Binding-site contacts:
Ligand atom C1 contacts residue SER156 of chain 37.C at 4.1 Å.
Ligand atom O7 contacts residue ASN154 of chain 37.C at 3.8 Å.
Ligand atom C7 contacts residue ASN154 of chain 37.C at 3.4 Å.
Ligand atom C2 contacts residue ASN154 of chain 37.C at 2.5 Å.
Ligand atom O5 contacts residue SER157 of chain 37.C at 3.5 Å (h-bond).
Ligand atom N2 contacts residue ASN154 of chain 37.C at 3.1 Å (h-bond).
Ligand atom O6 contacts residue SER157 of chain 37.C at 4.4 Å.
Ligand atom C1 contacts residue ASN154 of chain 37.C at 1.4 Å.
Ligand atom C8 contacts residue ASN154 of chain 37.C at 3.8 Å.
Ligand atom O5 contacts residue ASN154 of chain 37.C at 2.3 Å (h-bond).
Ligand atom O5 contacts residue SER156 of chain 37.C at 4.3 Å.
Ligand atom C3 contacts residue ASN154 of chain 37.C at 3.9 Å.
Ligand atom C6 contacts residue SER157 of chain 37.C at 4.1 Å.
Ligand atom C5 contacts residue SER157 of chain 37.C at 4.3 Å.
Ligand atom C5 contacts residue ASN154 of chain 37.C at 3.6 Å.
Ligand atom C4 contacts residue ASN154 of chain 37.C at 4.2 Å.
Ligand atom C1 contacts residue SER157 of chain 37.C at 4.2 Å.
Ligand atom C5 contacts residue SER156 of chain 37.C at 4.4 Å.

Sequence of chain 37.C:
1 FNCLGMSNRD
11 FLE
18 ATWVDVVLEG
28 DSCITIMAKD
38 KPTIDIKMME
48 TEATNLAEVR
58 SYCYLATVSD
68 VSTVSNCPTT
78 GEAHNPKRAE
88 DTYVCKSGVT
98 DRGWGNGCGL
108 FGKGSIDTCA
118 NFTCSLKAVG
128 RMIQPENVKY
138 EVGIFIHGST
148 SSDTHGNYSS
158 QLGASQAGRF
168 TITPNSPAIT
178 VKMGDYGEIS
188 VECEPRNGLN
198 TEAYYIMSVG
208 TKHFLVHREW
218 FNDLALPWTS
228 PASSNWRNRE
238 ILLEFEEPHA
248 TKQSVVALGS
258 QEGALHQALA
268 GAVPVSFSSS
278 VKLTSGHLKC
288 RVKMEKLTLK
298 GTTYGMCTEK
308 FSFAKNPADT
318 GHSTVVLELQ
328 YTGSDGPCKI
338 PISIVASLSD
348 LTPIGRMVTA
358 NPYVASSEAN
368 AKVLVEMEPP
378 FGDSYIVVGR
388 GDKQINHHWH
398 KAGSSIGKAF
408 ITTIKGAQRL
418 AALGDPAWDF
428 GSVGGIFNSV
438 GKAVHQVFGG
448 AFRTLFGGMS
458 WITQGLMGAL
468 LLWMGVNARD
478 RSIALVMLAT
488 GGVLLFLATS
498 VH

A protein and the small-molecule ligand that binds it are described below.
Small molecule (SMILES): CC(=O)N[C@@H]1[C@@H](O)[C@H](O)[C@@H](CO)O[C@H]1O